Sequence of chain 7.A:
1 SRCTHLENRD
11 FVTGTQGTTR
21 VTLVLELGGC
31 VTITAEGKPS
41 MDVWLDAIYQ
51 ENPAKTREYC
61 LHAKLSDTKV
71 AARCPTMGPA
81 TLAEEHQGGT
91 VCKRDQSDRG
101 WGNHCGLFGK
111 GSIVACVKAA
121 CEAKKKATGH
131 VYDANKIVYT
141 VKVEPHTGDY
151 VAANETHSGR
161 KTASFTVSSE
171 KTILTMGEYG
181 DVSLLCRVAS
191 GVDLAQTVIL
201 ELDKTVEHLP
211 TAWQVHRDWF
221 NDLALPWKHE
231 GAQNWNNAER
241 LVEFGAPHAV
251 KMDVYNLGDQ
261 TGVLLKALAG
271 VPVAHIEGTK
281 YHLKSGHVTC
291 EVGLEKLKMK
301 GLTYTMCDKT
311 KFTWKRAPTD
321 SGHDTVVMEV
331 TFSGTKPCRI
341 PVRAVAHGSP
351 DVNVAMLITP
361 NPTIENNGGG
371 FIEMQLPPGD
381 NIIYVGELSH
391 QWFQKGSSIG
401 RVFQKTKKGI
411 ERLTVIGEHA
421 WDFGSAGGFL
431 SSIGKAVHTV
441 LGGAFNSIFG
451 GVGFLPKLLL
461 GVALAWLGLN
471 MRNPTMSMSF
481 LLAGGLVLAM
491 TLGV

Sequence of chain 7.B:
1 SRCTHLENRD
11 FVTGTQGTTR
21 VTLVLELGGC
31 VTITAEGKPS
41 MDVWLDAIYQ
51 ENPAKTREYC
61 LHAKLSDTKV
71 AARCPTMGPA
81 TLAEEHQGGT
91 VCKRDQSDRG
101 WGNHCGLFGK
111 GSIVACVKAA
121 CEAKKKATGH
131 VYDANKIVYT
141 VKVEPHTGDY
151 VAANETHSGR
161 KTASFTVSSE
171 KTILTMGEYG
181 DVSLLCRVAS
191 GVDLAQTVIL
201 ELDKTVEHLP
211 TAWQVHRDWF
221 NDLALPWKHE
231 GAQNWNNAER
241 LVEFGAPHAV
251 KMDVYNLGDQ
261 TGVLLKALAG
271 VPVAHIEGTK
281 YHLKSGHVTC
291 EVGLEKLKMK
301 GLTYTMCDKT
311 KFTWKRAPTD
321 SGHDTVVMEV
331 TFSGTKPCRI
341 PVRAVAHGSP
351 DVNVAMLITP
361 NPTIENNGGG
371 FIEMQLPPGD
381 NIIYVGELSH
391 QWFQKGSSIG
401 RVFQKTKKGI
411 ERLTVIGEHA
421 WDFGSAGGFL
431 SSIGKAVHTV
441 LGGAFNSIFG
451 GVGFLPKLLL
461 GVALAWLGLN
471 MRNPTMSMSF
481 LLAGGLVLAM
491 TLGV

Binding-site contacts:
Ligand atom C4 contacts residue ASN154 of chain 7.B at 4.2 Å.
Ligand atom O5 contacts residue ASN154 of chain 7.B at 2.4 Å (h-bond).
Ligand atom C4 contacts residue HIS104 of chain 7.A at 4.4 Å.
Ligand atom O5 contacts residue HIS104 of chain 7.A at 3.0 Å (h-bond).
Ligand atom C1 contacts residue ASN154 of chain 7.B at 1.4 Å.
Ligand atom C8 contacts residue ASN154 of chain 7.B at 3.4 Å.
Ligand atom C1 contacts residue HIS104 of chain 7.A at 3.2 Å.
Ligand atom C6 contacts residue HIS104 of chain 7.A at 3.2 Å.
Ligand atom C8 contacts residue HIS104 of chain 7.A at 4.0 Å.
Ligand atom O7 contacts residue ASN154 of chain 7.B at 3.3 Å (h-bond).
Ligand atom C7 contacts residue ASN154 of chain 7.B at 3.3 Å.
Ligand atom N2 contacts residue ASN154 of chain 7.B at 2.9 Å (h-bond).
Ligand atom C5 contacts residue ASN154 of chain 7.B at 3.7 Å.
Ligand atom C3 contacts residue ASN154 of chain 7.B at 3.8 Å.
Ligand atom C2 contacts residue ASN154 of chain 7.B at 2.4 Å.
Ligand atom C5 contacts residue HIS104 of chain 7.A at 3.1 Å.

This small molecule binds to this protein.
Small molecule (SMILES): CC(=O)N[C@H]1[C@H](O[C@H]2[C@H](O)[C@@H](NC(C)=O)CO[C@@H]2CO[C@@H]2O[C@@H](C)[C@@H](O)[C@@H](O)[C@@H]2O)O[C@H](CO)[C@@H](O)[C@@H]1O